Binding-site contacts:
Ligand atom C1 contacts residue TYR200 of chain 1.A at 3.9 Å (hydrophobic).
Ligand atom C3 contacts residue ASP198 of chain 1.A at 3.2 Å.
Ligand atom O4 contacts residue ARG118 of chain 1.A at 2.8 Å (salt-bridge).
Ligand atom O3 contacts residue HIS230 of chain 1.A at 4.0 Å.
Ligand atom C5 contacts residue ARG78 of chain 1.A at 4.5 Å.
Ligand atom C6 contacts residue ARG78 of chain 1.A at 4.2 Å.
Ligand atom O3 contacts residue ASP198 of chain 1.A at 2.9 Å (salt-bridge).
Ligand atom O5 contacts residue GLU171 of chain 1.A at 4.4 Å.
Ligand atom O3 contacts residue HIS39 of chain 1.A at 3.2 Å (h-bond).
Ligand atom O6 contacts residue TYR200 of chain 1.A at 4.4 Å.
Ligand atom O5 contacts residue LYS120 of chain 1.A at 2.6 Å (salt-bridge).
Ligand atom O2 contacts residue ARG78 of chain 1.A at 2.9 Å (salt-bridge).
Ligand atom O4 contacts residue ASP198 of chain 1.A at 2.7 Å (salt-bridge).
Ligand atom C1 contacts residue ARG78 of chain 1.A at 4.4 Å.
Ligand atom O3 contacts residue ARG78 of chain 1.A at 3.7 Å.
Ligand atom O2 contacts residue HIS39 of chain 1.A at 2.8 Å (h-bond).
Ligand atom C2 contacts residue TYR200 of chain 1.A at 3.8 Å (hydrophobic).
Ligand atom O3 contacts residue ARG118 of chain 1.A at 4.4 Å.
Ligand atom C5 contacts residue LYS120 of chain 1.A at 3.7 Å.
Ligand atom C4 contacts residue ARG78 of chain 1.A at 3.4 Å.
Ligand atom C5 contacts residue ARG118 of chain 1.A at 3.9 Å.
Ligand atom O1 contacts residue TYR200 of chain 1.A at 3.9 Å.
Ligand atom C4 contacts residue ARG118 of chain 1.A at 3.5 Å.
Ligand atom O6 contacts residue LYS120 of chain 1.A at 3.3 Å (salt-bridge).
Ligand atom C2 contacts residue ARG78 of chain 1.A at 4.0 Å.
Ligand atom O5 contacts residue ARG118 of chain 1.A at 3.1 Å (salt-bridge).
Ligand atom C3 contacts residue ARG78 of chain 1.A at 3.9 Å.
Ligand atom C3 contacts residue TYR200 of chain 1.A at 3.9 Å (hydrophobic).
Ligand atom O4 contacts residue ARG78 of chain 1.A at 4.0 Å.
Ligand atom C5 contacts residue ASP198 of chain 1.A at 3.8 Å.
Ligand atom O1 contacts residue ARG78 of chain 1.A at 4.4 Å.
Ligand atom C6 contacts residue LYS120 of chain 1.A at 3.6 Å.
Ligand atom C3 contacts residue HIS39 of chain 1.A at 4.1 Å.
Ligand atom O3 contacts residue TYR200 of chain 1.A at 4.4 Å.
Ligand atom C2 contacts residue HIS39 of chain 1.A at 3.8 Å.
Ligand atom C4 contacts residue ASP198 of chain 1.A at 3.4 Å.

Sequence of chain 1.A:
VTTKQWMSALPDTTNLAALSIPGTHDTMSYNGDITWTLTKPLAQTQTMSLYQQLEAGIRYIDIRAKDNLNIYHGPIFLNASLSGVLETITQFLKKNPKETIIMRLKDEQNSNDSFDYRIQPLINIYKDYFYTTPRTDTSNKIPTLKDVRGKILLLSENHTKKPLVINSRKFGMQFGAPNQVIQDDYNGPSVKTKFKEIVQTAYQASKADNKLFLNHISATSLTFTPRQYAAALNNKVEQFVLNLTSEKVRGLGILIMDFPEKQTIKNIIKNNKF

The protein below binds the small molecule below.
Small molecule (SMILES): OC1C(O)C(O)C(O)C(O)C1O